Binding-site contacts:
Ligand atom OAB contacts residue PLP1 of chain 1.F at 3.8 Å.
Ligand atom CAJ contacts residue SER268 of chain 1.A at 3.7 Å.
Ligand atom OAA contacts residue THR85 of chain 1.A at 3.3 Å (h-bond).
Ligand atom CAG contacts residue GLN154 of chain 1.A at 3.5 Å.
Ligand atom CAT contacts residue LYS54 of chain 1.A at 3.5 Å.
Ligand atom CAI contacts residue ALA211 of chain 1.A at 3.6 Å (hydrophobic).
Ligand atom BR contacts residue ALA211 of chain 1.A at 3.7 Å.
Ligand atom CAR contacts residue PLP1 of chain 1.F at 3.7 Å.
Ligand atom OAC contacts residue SER82 of chain 1.A at 3.5 Å (h-bond).
Ligand atom CAO contacts residue THR85 of chain 1.A at 3.4 Å.
Ligand atom BR contacts residue PRO213 of chain 1.A at 3.5 Å.
Ligand atom CAL contacts residue SER82 of chain 1.A at 3.1 Å.
Ligand atom OAC contacts residue LYS54 of chain 1.A at 3.7 Å.
Ligand atom OAC contacts residue GLY83 of chain 1.A at 3.7 Å.
Ligand atom CAO contacts residue SER82 of chain 1.A at 3.4 Å.
Ligand atom CAL contacts residue LYS54 of chain 1.A at 3.1 Å.
Ligand atom CAS contacts residue PLP1 of chain 1.F at 3.5 Å.
Ligand atom OAA contacts residue SER82 of chain 1.A at 3.2 Å (h-bond).
Ligand atom CAE contacts residue THR188 of chain 1.A at 3.6 Å.
Ligand atom NAN contacts residue PLP1 of chain 1.F at 3.4 Å.
Ligand atom OAA contacts residue THR81 of chain 1.A at 2.5 Å (h-bond).
Ligand atom BR contacts residue GLU212 of chain 1.A at 3.3 Å.
Ligand atom NAM contacts residue PLP1 of chain 1.F at 3.4 Å.
Ligand atom OAC contacts residue THR85 of chain 1.A at 3.1 Å (h-bond).
Ligand atom CAK contacts residue PLP1 of chain 1.F at 3.7 Å.
Ligand atom CAO contacts residue THR81 of chain 1.A at 3.3 Å.
Ligand atom OAC contacts residue THR81 of chain 1.A at 3.3 Å (h-bond).
Ligand atom CAO contacts residue LYS54 of chain 1.A at 3.8 Å.
Ligand atom CAT contacts residue SER82 of chain 1.A at 3.3 Å.
Ligand atom CAG contacts residue THR188 of chain 1.A at 3.8 Å.
Ligand atom OAB contacts residue GLY187 of chain 1.A at 3.4 Å.
Ligand atom OAA contacts residue GLN154 of chain 1.A at 2.7 Å (h-bond).
Ligand atom CAP contacts residue PLP1 of chain 1.F at 3.5 Å.
Ligand atom CAE contacts residue TYR155 of chain 1.A at 3.5 Å (hydrophobic).
Ligand atom CAG contacts residue TYR155 of chain 1.A at 3.5 Å (hydrophobic).
Ligand atom CAL contacts residue PLP1 of chain 1.F at 3.6 Å.
Ligand atom CAO contacts residue GLN154 of chain 1.A at 3.6 Å.
Ligand atom BR contacts residue ALA271 of chain 1.A at 3.2 Å.
Ligand atom OAC contacts residue ASN84 of chain 1.A at 3.0 Å (h-bond).
Ligand atom CAS contacts residue LYS54 of chain 1.A at 3.6 Å.

A protein and the small-molecule ligand that binds it are described below.
Small molecule (SMILES): O=C(Nc1ccc(Br)cc1)Nc1cccc(C(=O)O)c1

Sequence of chain 1.A:
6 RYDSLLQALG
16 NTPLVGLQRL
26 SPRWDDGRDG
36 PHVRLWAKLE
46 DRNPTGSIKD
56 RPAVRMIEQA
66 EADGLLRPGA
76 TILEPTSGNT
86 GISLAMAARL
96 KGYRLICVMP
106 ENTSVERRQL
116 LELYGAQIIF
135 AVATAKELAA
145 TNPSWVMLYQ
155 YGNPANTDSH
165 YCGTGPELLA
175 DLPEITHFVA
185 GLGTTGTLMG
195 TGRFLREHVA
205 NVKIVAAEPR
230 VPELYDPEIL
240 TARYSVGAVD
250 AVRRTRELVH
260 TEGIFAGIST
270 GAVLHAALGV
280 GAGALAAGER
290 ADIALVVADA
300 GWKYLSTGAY